This protein binds this small molecule.
Small molecule (SMILES): CC(=O)N[C@H]1[C@H](O[C@H]2[C@H](O)[C@@H](NC(C)=O)CO[C@@H]2CO)O[C@H](CO)[C@@H](O[C@@H]2O[C@H](CO)[C@@H](O)[C@H](O)[C@@H]2O)[C@@H]1O

Sequence of chain 1.F:
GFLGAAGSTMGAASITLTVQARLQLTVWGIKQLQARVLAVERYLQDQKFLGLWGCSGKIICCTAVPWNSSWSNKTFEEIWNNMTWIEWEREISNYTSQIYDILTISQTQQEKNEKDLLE

Sequence of chain 1.G:
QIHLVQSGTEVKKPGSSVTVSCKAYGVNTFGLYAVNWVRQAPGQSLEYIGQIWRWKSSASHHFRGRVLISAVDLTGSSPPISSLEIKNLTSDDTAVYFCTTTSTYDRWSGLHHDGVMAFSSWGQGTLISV

Sequence of chain 1.H:
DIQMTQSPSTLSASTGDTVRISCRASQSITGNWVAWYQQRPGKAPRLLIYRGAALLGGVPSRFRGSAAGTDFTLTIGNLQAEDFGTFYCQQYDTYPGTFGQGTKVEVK

Binding-site contacts:
Ligand atom C1 contacts residue ASN126 of chain 1.F at 1.4 Å.
Ligand atom O5 contacts residue ALA54 of chain 1.H at 3.9 Å.
Ligand atom O3 contacts residue ARG51 of chain 1.H at 3.9 Å.
Ligand atom N2 contacts residue ASN32 of chain 1.H at 4.0 Å.
Ligand atom N2 contacts residue ARG51 of chain 1.H at 3.3 Å (salt-bridge).
Ligand atom C7 contacts residue ASN126 of chain 1.F at 3.7 Å.
Ligand atom O6 contacts residue LEU55 of chain 1.H at 4.0 Å.
Ligand atom O6 contacts residue LEU55 of chain 1.H at 4.3 Å.
Ligand atom C5 contacts residue ALA53 of chain 1.H at 4.3 Å (hydrophobic).
Ligand atom C3 contacts residue ARG51 of chain 1.H at 3.7 Å.
Ligand atom O6 contacts residue LEU56 of chain 1.H at 3.8 Å.
Ligand atom N2 contacts residue ASN126 of chain 1.F at 2.9 Å (h-bond).
Ligand atom C4 contacts residue ASN126 of chain 1.F at 4.2 Å.
Ligand atom C8 contacts residue ARG51 of chain 1.H at 4.0 Å.
Ligand atom C3 contacts residue ASN126 of chain 1.F at 3.8 Å.
Ligand atom O7 contacts residue ASN126 of chain 1.F at 4.0 Å.
Ligand atom C5 contacts residue ASN126 of chain 1.F at 3.6 Å.
Ligand atom C2 contacts residue ARG51 of chain 1.H at 4.0 Å.
Ligand atom O3 contacts residue ALA54 of chain 1.H at 4.1 Å.
Ligand atom C8 contacts residue ASN32 of chain 1.H at 3.6 Å.
Ligand atom C5 contacts residue LEU55 of chain 1.H at 4.1 Å (hydrophobic).
Ligand atom C6 contacts residue ALA53 of chain 1.H at 3.4 Å (hydrophobic).
Ligand atom C7 contacts residue TYR50 of chain 1.H at 3.7 Å (hydrophobic).
Ligand atom O5 contacts residue ALA53 of chain 1.H at 4.0 Å.
Ligand atom O5 contacts residue ASN126 of chain 1.F at 2.3 Å (h-bond).
Ligand atom O4 contacts residue ALA54 of chain 1.H at 3.9 Å.
Ligand atom O6 contacts residue ALA53 of chain 1.H at 2.6 Å (h-bond).
Ligand atom O7 contacts residue ALA54 of chain 1.H at 4.2 Å.
Ligand atom C8 contacts residue ALA53 of chain 1.H at 4.3 Å (hydrophobic).
Ligand atom C2 contacts residue ASN126 of chain 1.F at 2.4 Å.
Ligand atom C7 contacts residue ASN32 of chain 1.H at 4.1 Å.
Ligand atom O6 contacts residue ALA54 of chain 1.H at 3.7 Å.
Ligand atom O3 contacts residue ALA53 of chain 1.H at 3.8 Å.
Ligand atom C1 contacts residue ALA54 of chain 1.H at 4.2 Å (hydrophobic).
Ligand atom C6 contacts residue LEU55 of chain 1.H at 4.0 Å (hydrophobic).
Ligand atom O7 contacts residue TYR50 of chain 1.H at 2.5 Å (h-bond).
Ligand atom C8 contacts residue GLY52 of chain 1.H at 4.1 Å.
Ligand atom C8 contacts residue ALA67 of chain 1.H at 3.7 Å (hydrophobic).
Ligand atom C7 contacts residue ARG51 of chain 1.H at 4.0 Å.
Ligand atom C2 contacts residue ALA54 of chain 1.H at 4.0 Å (hydrophobic).